Binding-site contacts:
Ligand atom C1 contacts residue GLN224 of chain 1.A at 4.1 Å.
Ligand atom O1' contacts residue ARG227 of chain 1.A at 3.0 Å (salt-bridge).
Ligand atom C6 contacts residue GLN224 of chain 1.A at 3.8 Å.
Ligand atom C3 contacts residue ILE205 of chain 1.A at 4.3 Å (hydrophobic).
Ligand atom C5 contacts residue THR220 of chain 1.A at 4.2 Å.
Ligand atom C5 contacts residue MET223 of chain 1.A at 3.7 Å (hydrophobic).
Ligand atom O2' contacts residue ARG227 of chain 1.A at 3.0 Å (salt-bridge).
Ligand atom O1' contacts residue GLN224 of chain 1.A at 3.6 Å.
Ligand atom C1' contacts residue GLN224 of chain 1.A at 3.8 Å.
Ligand atom C4 contacts residue MET223 of chain 1.A at 4.3 Å (hydrophobic).
Ligand atom C1' contacts residue PHE201 of chain 1.A at 4.2 Å (hydrophobic).
Ligand atom C4 contacts residue ILE205 of chain 1.A at 4.2 Å (hydrophobic).
Ligand atom C1' contacts residue ARG227 of chain 1.A at 3.5 Å.
Ligand atom C6 contacts residue THR220 of chain 1.A at 4.2 Å.
Ligand atom C1 contacts residue PHE201 of chain 1.A at 4.2 Å (hydrophobic).
Ligand atom C6 contacts residue MET223 of chain 1.A at 3.9 Å (hydrophobic).
Ligand atom O1' contacts residue MET223 of chain 1.A at 4.1 Å.
Ligand atom C6 contacts residue PHE201 of chain 1.A at 3.9 Å (hydrophobic).
Ligand atom O1' contacts residue PHE201 of chain 1.A at 3.6 Å.
Ligand atom O2' contacts residue GLN224 of chain 1.A at 4.3 Å.

Sequence of chain 1.A:
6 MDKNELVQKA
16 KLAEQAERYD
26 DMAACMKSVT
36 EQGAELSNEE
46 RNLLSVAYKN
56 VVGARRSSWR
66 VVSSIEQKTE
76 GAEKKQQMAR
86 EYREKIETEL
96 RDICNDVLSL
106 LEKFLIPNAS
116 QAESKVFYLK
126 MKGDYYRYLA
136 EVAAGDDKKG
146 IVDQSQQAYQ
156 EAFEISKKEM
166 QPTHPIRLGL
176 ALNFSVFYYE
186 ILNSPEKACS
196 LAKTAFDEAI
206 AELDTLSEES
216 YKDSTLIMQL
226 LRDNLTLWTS

This protein binds this small molecule.
Small molecule (SMILES): O=C(O)c1ccccc1O